Binding-site contacts:
Ligand atom C1 contacts residue TYR63 of chain 1.B at 4.0 Å (hydrophobic).
Ligand atom N2 contacts residue GLU191 of chain 1.B at 3.6 Å.
Ligand atom C7 contacts residue TYR63 of chain 1.B at 3.7 Å (hydrophobic).
Ligand atom C5 contacts residue GLU191 of chain 1.B at 4.0 Å.
Ligand atom C1 contacts residue GLU191 of chain 1.B at 3.2 Å.
Ligand atom O3 contacts residue THR144 of chain 1.B at 2.8 Å (h-bond).
Ligand atom C2 contacts residue ALA143 of chain 1.B at 4.0 Å (hydrophobic).
Ligand atom N1 contacts residue TYR217 of chain 1.B at 4.0 Å.
Ligand atom C5 contacts residue TYR63 of chain 1.B at 3.6 Å (hydrophobic).
Ligand atom C2 contacts residue PRO90 of chain 1.B at 4.1 Å (hydrophobic).
Ligand atom N1 contacts residue PRO90 of chain 1.B at 2.7 Å (h-bond).
Ligand atom O4 contacts residue TYR63 of chain 1.B at 3.4 Å.
Ligand atom O4 contacts residue ARG97 of chain 1.B at 3.0 Å (salt-bridge).
Ligand atom C1 contacts residue PRO90 of chain 1.B at 3.0 Å (hydrophobic).
Ligand atom O5 contacts residue ARG97 of chain 1.B at 2.6 Å (salt-bridge).
Ligand atom C7 contacts residue ARG97 of chain 1.B at 3.5 Å.
Ligand atom O5 contacts residue PRO90 of chain 1.B at 3.9 Å.
Ligand atom O1 contacts residue ASN174 of chain 1.B at 3.3 Å (h-bond).
Ligand atom N2 contacts residue ASN174 of chain 1.B at 3.7 Å.
Ligand atom O4 contacts residue ALA143 of chain 1.B at 2.8 Å (h-bond).
Ligand atom C2 contacts residue GLU191 of chain 1.B at 3.4 Å.
Ligand atom O1 contacts residue GLU191 of chain 1.B at 3.9 Å.
Ligand atom O2 contacts residue GLU191 of chain 1.B at 3.6 Å.
Ligand atom O4 contacts residue GLY142 of chain 1.B at 3.4 Å.
Ligand atom N1 contacts residue GLU191 of chain 1.B at 3.4 Å (salt-bridge).
Ligand atom C6 contacts residue GLU191 of chain 1.B at 3.8 Å.
Ligand atom C4 contacts residue GLU191 of chain 1.B at 4.1 Å.
Ligand atom C7 contacts residue ALA143 of chain 1.B at 3.6 Å (hydrophobic).
Ligand atom O5 contacts residue TYR63 of chain 1.B at 3.7 Å.
Ligand atom C6 contacts residue THR144 of chain 1.B at 3.1 Å.
Ligand atom C6 contacts residue ALA143 of chain 1.B at 4.0 Å (hydrophobic).
Ligand atom O5 contacts residue LEU91 of chain 1.B at 3.9 Å.
Ligand atom O3 contacts residue ALA143 of chain 1.B at 2.8 Å (h-bond).
Ligand atom O5 contacts residue THR92 of chain 1.B at 3.2 Å (h-bond).
Ligand atom C7 contacts residue THR92 of chain 1.B at 3.8 Å.
Ligand atom C3 contacts residue GLU191 of chain 1.B at 3.7 Å.
Ligand atom O2 contacts residue THR144 of chain 1.B at 2.3 Å (h-bond).
Ligand atom N1 contacts residue THR92 of chain 1.B at 3.1 Å (h-bond).
Ligand atom O3 contacts residue GLY142 of chain 1.B at 3.5 Å.
Ligand atom C2 contacts residue THR92 of chain 1.B at 3.4 Å.

A protein and the small-molecule ligand that binds it are described below.
Small molecule (SMILES): O=C(O)C1=NO[C@H]2CN[C@H](C(=O)O)[C@@H]12

Sequence of chain 1.B:
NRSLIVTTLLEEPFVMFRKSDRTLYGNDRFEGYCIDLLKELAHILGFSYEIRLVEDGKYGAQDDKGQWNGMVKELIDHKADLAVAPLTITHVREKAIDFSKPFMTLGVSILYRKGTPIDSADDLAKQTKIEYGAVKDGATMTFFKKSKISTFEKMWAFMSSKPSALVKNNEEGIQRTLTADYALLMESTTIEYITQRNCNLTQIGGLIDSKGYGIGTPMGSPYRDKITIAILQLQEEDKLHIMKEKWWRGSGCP